This protein binds this small molecule.
Small molecule (SMILES): CC(=O)N[C@@H]1[C@@H](O)[C@H](O)[C@@H](CO)O[C@H]1O

Sequence of chain 1.A:
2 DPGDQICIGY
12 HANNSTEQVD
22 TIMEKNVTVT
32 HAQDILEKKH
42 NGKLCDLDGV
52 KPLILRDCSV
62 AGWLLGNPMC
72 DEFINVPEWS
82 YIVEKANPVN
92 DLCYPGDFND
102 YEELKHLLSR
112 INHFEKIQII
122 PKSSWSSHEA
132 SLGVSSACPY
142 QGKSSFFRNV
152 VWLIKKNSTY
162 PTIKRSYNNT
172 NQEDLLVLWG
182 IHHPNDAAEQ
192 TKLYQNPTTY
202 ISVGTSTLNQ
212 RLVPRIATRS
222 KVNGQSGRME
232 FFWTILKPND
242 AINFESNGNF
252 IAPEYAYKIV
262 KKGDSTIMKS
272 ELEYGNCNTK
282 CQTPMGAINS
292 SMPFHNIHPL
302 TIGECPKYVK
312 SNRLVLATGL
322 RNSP

Binding-site contacts:
Ligand atom C2 contacts residue ASN290 of chain 1.A at 2.5 Å.
Ligand atom O7 contacts residue ASN290 of chain 1.A at 4.1 Å.
Ligand atom C4 contacts residue ASN290 of chain 1.A at 4.2 Å.
Ligand atom C1 contacts residue ASN290 of chain 1.A at 1.4 Å.
Ligand atom C7 contacts residue ASN290 of chain 1.A at 3.8 Å.
Ligand atom N2 contacts residue ASN290 of chain 1.A at 3.0 Å (h-bond).
Ligand atom O5 contacts residue ASN290 of chain 1.A at 2.3 Å (h-bond).
Ligand atom C3 contacts residue ASN290 of chain 1.A at 3.9 Å.
Ligand atom C8 contacts residue ASN290 of chain 1.A at 4.4 Å.
Ligand atom C5 contacts residue ASN290 of chain 1.A at 3.6 Å.